Sequence of chain 1.A:
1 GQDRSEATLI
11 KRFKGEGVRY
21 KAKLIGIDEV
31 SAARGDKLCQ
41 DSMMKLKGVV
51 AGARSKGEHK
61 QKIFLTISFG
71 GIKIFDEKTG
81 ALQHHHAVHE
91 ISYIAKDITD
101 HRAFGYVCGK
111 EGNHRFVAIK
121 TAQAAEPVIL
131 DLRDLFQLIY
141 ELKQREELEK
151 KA

Binding-site contacts:
Ligand atom C contacts residue LYS110 of chain 1.A at 3.3 Å.
Ligand atom OD1 contacts residue PHE136 of chain 1.A at 3.2 Å.
Ligand atom CG contacts residue PHE136 of chain 1.A at 3.5 Å (hydrophobic).
Ligand atom CB contacts residue TYR93 of chain 1.A at 3.4 Å (hydrophobic).
Ligand atom C contacts residue ILE94 of chain 1.A at 3.6 Å (hydrophobic).
Ligand atom CZ contacts residue ILE129 of chain 1.A at 3.5 Å (hydrophobic).
Ligand atom N contacts residue SER92 of chain 1.A at 3.1 Å (h-bond).
Ligand atom OD1 contacts residue LYS96 of chain 1.A at 3.0 Å (salt-bridge).
Ligand atom ND2 contacts residue TYR93 of chain 1.A at 3.4 Å (h-bond).
Ligand atom O contacts residue TYR93 of chain 1.A at 3.2 Å.
Ligand atom O contacts residue ILE94 of chain 1.A at 2.9 Å (h-bond).
Ligand atom O contacts residue LYS110 of chain 1.A at 3.0 Å (salt-bridge).
Ligand atom O contacts residue GLU111 of chain 1.A at 3.4 Å (salt-bridge).
Ligand atom CE1 contacts residue GLY109 of chain 1.A at 3.5 Å.
Ligand atom ND2 contacts residue ILE91 of chain 1.A at 2.8 Å (h-bond).
Ligand atom CD1 contacts residue ILE91 of chain 1.A at 3.6 Å (hydrophobic).
Ligand atom CE1 contacts residue ILE94 of chain 1.A at 3.4 Å (hydrophobic).
Ligand atom CG contacts residue ILE91 of chain 1.A at 3.4 Å (hydrophobic).
Ligand atom N contacts residue ILE94 of chain 1.A at 3.0 Å (h-bond).
Ligand atom OD1 contacts residue ARG34 of chain 1.A at 3.2 Å (salt-bridge).
Ligand atom CA contacts residue SER92 of chain 1.A at 3.6 Å.
Ligand atom CG contacts residue SER92 of chain 1.A at 3.6 Å.
Ligand atom O contacts residue LYS110 of chain 1.A at 3.1 Å.
Ligand atom CA contacts residue ILE94 of chain 1.A at 3.1 Å (hydrophobic).
Ligand atom OD1 contacts residue ALA95 of chain 1.A at 3.4 Å.
Ligand atom ND2 contacts residue ASP36 of chain 1.A at 2.9 Å (salt-bridge).
Ligand atom ND2 contacts residue ALA95 of chain 1.A at 3.4 Å.
Ligand atom CD1 contacts residue HIS89 of chain 1.A at 3.2 Å.
Ligand atom N contacts residue HIS89 of chain 1.A at 3.0 Å (h-bond).
Ligand atom CD2 contacts residue SER92 of chain 1.A at 3.6 Å.
Ligand atom CB contacts residue ILE91 of chain 1.A at 3.4 Å (hydrophobic).
Ligand atom CZ contacts residue ARG133 of chain 1.A at 3.4 Å.
Ligand atom CE2 contacts residue ILE129 of chain 1.A at 3.5 Å (hydrophobic).
Ligand atom OH contacts residue HIS114 of chain 1.A at 3.5 Å.
Ligand atom CG2 contacts residue VAL88 of chain 1.A at 3.2 Å (hydrophobic).
Ligand atom OH contacts residue GLY109 of chain 1.A at 3.0 Å (h-bond).
Ligand atom ND2 contacts residue VAL88 of chain 1.A at 2.8 Å (h-bond).
Ligand atom CZ contacts residue ILE94 of chain 1.A at 3.6 Å (hydrophobic).
Ligand atom CB contacts residue ILE91 of chain 1.A at 3.1 Å (hydrophobic).
Ligand atom OD1 contacts residue TYR93 of chain 1.A at 3.3 Å.

A small-molecule ligand and the protein it binds are described below.
Small molecule (SMILES): CC(C)[C@H](NC(=O)[C@@H]1CCCN1C(=O)[C@H](CC(N)=O)NC(=O)[C@H](CC(=O)O)NC(=O)[C@H](Cc1ccccc1)NC(=O)[C@@H](N)CC(N)=O)C(=O)N[C@@H](Cc1ccc(O)cc1)C(=O)N[C@@H](CCCN=C(N)N)C(=O)N[C@@H](CCCCN)C(=O)N[C@H](C=O)[C@@H](C)O